The small molecule below binds the protein below.
Small molecule (SMILES): O=C(O)COc1cc(Cl)ccc1C(=O)NCc1ccc(Br)cc1F

Sequence of chain 1.A:
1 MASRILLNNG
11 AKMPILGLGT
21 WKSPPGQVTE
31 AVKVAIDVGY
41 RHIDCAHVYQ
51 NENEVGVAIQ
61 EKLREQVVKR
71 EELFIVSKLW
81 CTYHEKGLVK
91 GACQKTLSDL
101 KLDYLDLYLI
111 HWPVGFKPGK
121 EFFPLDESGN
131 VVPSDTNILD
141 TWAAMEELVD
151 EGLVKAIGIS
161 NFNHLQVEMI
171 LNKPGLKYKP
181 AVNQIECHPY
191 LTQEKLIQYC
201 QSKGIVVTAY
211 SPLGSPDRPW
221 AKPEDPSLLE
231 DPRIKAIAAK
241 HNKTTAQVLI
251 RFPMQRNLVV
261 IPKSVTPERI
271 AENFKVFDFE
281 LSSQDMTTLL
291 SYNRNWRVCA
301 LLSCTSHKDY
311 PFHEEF

Binding-site contacts:
Ligand atom C4 contacts residue TRP112 of chain 1.A at 3.6 Å (hydrophobic).
Ligand atom C9 contacts residue PHE123 of chain 1.A at 3.7 Å (hydrophobic).
Ligand atom F9 contacts residue ALA300 of chain 1.A at 3.2 Å.
Ligand atom C22 contacts residue HIS111 of chain 1.A at 3.3 Å.
Ligand atom O23 contacts residue HIS111 of chain 1.A at 3.4 Å (h-bond).
Ligand atom BR8 contacts residue PHE116 of chain 1.A at 3.8 Å.
Ligand atom O23 contacts residue TRP112 of chain 1.A at 3.0 Å (h-bond).
Ligand atom F9 contacts residue TRP112 of chain 1.A at 3.2 Å.
Ligand atom C11 contacts residue TRP220 of chain 1.A at 3.8 Å (hydrophobic).
Ligand atom BR8 contacts residue VAL114 of chain 1.A at 3.6 Å.
Ligand atom O12 contacts residue LEU301 of chain 1.A at 3.6 Å.
Ligand atom C22 contacts residue NAP1 of chain 1.B at 3.4 Å.
Ligand atom C21 contacts residue TRP21 of chain 1.A at 3.7 Å (hydrophobic).
Ligand atom C3 contacts residue TRP112 of chain 1.A at 3.5 Å (hydrophobic).
Ligand atom O20 contacts residue TRP21 of chain 1.A at 3.5 Å.
Ligand atom C6 contacts residue TYR310 of chain 1.A at 3.9 Å (hydrophobic).
Ligand atom C15 contacts residue TRP21 of chain 1.A at 3.7 Å (hydrophobic).
Ligand atom C3 contacts residue PHE123 of chain 1.A at 3.9 Å (hydrophobic).
Ligand atom BR8 contacts residue TRP112 of chain 1.A at 3.9 Å.
Ligand atom BR8 contacts residue CYS304 of chain 1.A at 3.9 Å.
Ligand atom C21 contacts residue NAP1 of chain 1.B at 3.5 Å.
Ligand atom C2 contacts residue TRP112 of chain 1.A at 3.3 Å (hydrophobic).
Ligand atom O23 contacts residue NAP1 of chain 1.B at 3.5 Å (h-bond).
Ligand atom C7 contacts residue TRP112 of chain 1.A at 3.3 Å (hydrophobic).
Ligand atom CL1 contacts residue TYR49 of chain 1.A at 3.8 Å.
Ligand atom C1 contacts residue TRP112 of chain 1.A at 3.5 Å (hydrophobic).
Ligand atom F9 contacts residue LEU301 of chain 1.A at 3.2 Å.
Ligand atom CL1 contacts residue TRP21 of chain 1.A at 3.7 Å.
Ligand atom C7 contacts residue LEU301 of chain 1.A at 3.6 Å (hydrophobic).
Ligand atom C4 contacts residue PHE123 of chain 1.A at 4.0 Å (hydrophobic).
Ligand atom C6 contacts residue TRP112 of chain 1.A at 3.5 Å (hydrophobic).
Ligand atom CL1 contacts residue VAL48 of chain 1.A at 3.1 Å.
Ligand atom O24 contacts residue HIS111 of chain 1.A at 2.7 Å (h-bond).
Ligand atom C2 contacts residue LEU301 of chain 1.A at 3.9 Å (hydrophobic).
Ligand atom O12 contacts residue TRP220 of chain 1.A at 3.7 Å.
Ligand atom O24 contacts residue NAP1 of chain 1.B at 3.1 Å.
Ligand atom O24 contacts residue TYR49 of chain 1.A at 2.8 Å (h-bond).
Ligand atom C14 contacts residue TRP21 of chain 1.A at 3.2 Å (hydrophobic).
Ligand atom C12 contacts residue TRP21 of chain 1.A at 3.6 Å (hydrophobic).
Ligand atom C5 contacts residue TRP112 of chain 1.A at 3.5 Å (hydrophobic).